This small molecule binds to this protein.
Small molecule (SMILES): Cc1cc(CCCOc2c(C)cc(-c3noc(C(F)(F)F)n3)cc2C)on1

Binding-site contacts:
Ligand atom C1B contacts residue ILE98 of chain 5.A at 3.6 Å (hydrophobic).
Ligand atom N3A contacts residue TYR144 of chain 5.A at 3.7 Å.
Ligand atom CM2 contacts residue ILE122 of chain 5.A at 3.5 Å (hydrophobic).
Ligand atom C5B contacts residue TYR144 of chain 5.A at 3.5 Å (hydrophobic).
Ligand atom F3 contacts residue SER167 of chain 5.A at 3.8 Å.
Ligand atom F3 contacts residue MET143 of chain 5.A at 3.3 Å.
Ligand atom O1B contacts residue ILE98 of chain 5.A at 3.0 Å.
Ligand atom F1 contacts residue TYR142 of chain 5.A at 3.6 Å.
Ligand atom N1A contacts residue PHE179 of chain 5.A at 3.7 Å.
Ligand atom O1 contacts residue MET214 of chain 5.A at 3.5 Å (h-bond).
Ligand atom F3 contacts residue TYR142 of chain 5.A at 2.8 Å.
Ligand atom N1A contacts residue LEU181 of chain 5.A at 3.7 Å.
Ligand atom C1C contacts residue MET214 of chain 5.A at 3.5 Å (hydrophobic).
Ligand atom C3A contacts residue PHE179 of chain 5.A at 3.4 Å (hydrophobic).
Ligand atom CM6 contacts residue TYR144 of chain 5.A at 3.3 Å (hydrophobic).
Ligand atom CM6 contacts residue LEU184 of chain 5.A at 3.0 Å (hydrophobic).
Ligand atom F3 contacts residue TYR144 of chain 5.A at 2.9 Å.
Ligand atom F1 contacts residue PHE179 of chain 5.A at 3.8 Å.
Ligand atom F3 contacts residue ALA166 of chain 5.A at 2.8 Å.
Ligand atom N3A contacts residue PHE179 of chain 5.A at 3.2 Å.
Ligand atom F2 contacts residue TYR142 of chain 5.A at 3.6 Å.
Ligand atom CM6 contacts residue MET214 of chain 5.A at 3.5 Å (hydrophobic).
Ligand atom CM3 contacts residue ASN212 of chain 5.A at 3.5 Å.
Ligand atom C3A contacts residue TYR144 of chain 5.A at 3.4 Å (hydrophobic).
Ligand atom C2A contacts residue PHE179 of chain 5.A at 3.6 Å (hydrophobic).
Ligand atom C4 contacts residue TYR190 of chain 5.A at 3.4 Å (hydrophobic).
Ligand atom C6B contacts residue LEU181 of chain 5.A at 3.4 Å (hydrophobic).
Ligand atom C5 contacts residue MET214 of chain 5.A at 3.5 Å (hydrophobic).
Ligand atom C4B contacts residue LEU181 of chain 5.A at 3.5 Å (hydrophobic).
Ligand atom F2 contacts residue PHE179 of chain 5.A at 3.3 Å.
Ligand atom CM4 contacts residue PHE179 of chain 5.A at 3.8 Å (hydrophobic).
Ligand atom O1A contacts residue TYR144 of chain 5.A at 3.1 Å.
Ligand atom N1A contacts residue TYR144 of chain 5.A at 3.1 Å.
Ligand atom C5B contacts residue LEU181 of chain 5.A at 3.4 Å (hydrophobic).
Ligand atom F1 contacts residue LEU217 of chain 5.A at 3.4 Å.
Ligand atom C1B contacts residue LEU181 of chain 5.A at 3.7 Å (hydrophobic).
Ligand atom F2 contacts residue VAL168 of chain 5.A at 2.6 Å.
Ligand atom CM4 contacts residue TYR142 of chain 5.A at 3.5 Å (hydrophobic).
Ligand atom C2A contacts residue TYR144 of chain 5.A at 3.5 Å (hydrophobic).
Ligand atom CM3 contacts residue TYR190 of chain 5.A at 3.5 Å (hydrophobic).

Sequence of chain 5.C:
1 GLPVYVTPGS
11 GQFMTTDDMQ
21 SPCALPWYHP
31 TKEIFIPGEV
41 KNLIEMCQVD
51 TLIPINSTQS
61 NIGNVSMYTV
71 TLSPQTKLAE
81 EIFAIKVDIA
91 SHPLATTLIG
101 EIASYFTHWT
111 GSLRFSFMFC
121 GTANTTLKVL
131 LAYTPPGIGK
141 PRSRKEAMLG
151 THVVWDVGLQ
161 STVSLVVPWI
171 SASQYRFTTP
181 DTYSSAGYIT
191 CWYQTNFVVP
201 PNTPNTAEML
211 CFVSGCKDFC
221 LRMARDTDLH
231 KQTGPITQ

Sequence of chain 5.A:
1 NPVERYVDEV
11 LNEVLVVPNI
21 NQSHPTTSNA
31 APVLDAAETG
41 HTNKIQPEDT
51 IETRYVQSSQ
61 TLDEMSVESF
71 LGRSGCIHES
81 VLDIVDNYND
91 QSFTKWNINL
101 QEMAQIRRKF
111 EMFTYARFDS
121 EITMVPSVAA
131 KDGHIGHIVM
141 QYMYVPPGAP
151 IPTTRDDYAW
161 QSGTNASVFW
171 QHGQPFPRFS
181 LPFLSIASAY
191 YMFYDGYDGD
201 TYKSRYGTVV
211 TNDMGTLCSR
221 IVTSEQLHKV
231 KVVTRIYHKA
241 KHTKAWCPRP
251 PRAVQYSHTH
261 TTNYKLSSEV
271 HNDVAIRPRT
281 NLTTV